Binding-site contacts:
Ligand atom C5 contacts residue ASN232 of chain 1.G at 3.8 Å.
Ligand atom O6 contacts residue VAL414 of chain 1.G at 3.8 Å.
Ligand atom O7 contacts residue VAL414 of chain 1.G at 4.4 Å.
Ligand atom C4 contacts residue ASN232 of chain 1.G at 4.1 Å.
Ligand atom C8 contacts residue ASN232 of chain 1.G at 4.4 Å.
Ligand atom C7 contacts residue ASN232 of chain 1.G at 3.4 Å.
Ligand atom O5 contacts residue ASN232 of chain 1.G at 2.5 Å (h-bond).
Ligand atom C1 contacts residue VAL414 of chain 1.G at 3.9 Å (hydrophobic).
Ligand atom C3 contacts residue ASN232 of chain 1.G at 3.6 Å.
Ligand atom C2 contacts residue ASN232 of chain 1.G at 2.2 Å.
Ligand atom O7 contacts residue ASN232 of chain 1.G at 3.8 Å.
Ligand atom C1 contacts residue SER415 of chain 1.G at 4.1 Å.
Ligand atom C6 contacts residue VAL414 of chain 1.G at 4.2 Å (hydrophobic).
Ligand atom O7 contacts residue CYS347 of chain 1.G at 4.2 Å.
Ligand atom C8 contacts residue CYS347 of chain 1.G at 4.0 Å (hydrophobic).
Ligand atom O7 contacts residue ARG412 of chain 1.G at 4.5 Å.
Ligand atom C8 contacts residue GLY348 of chain 1.G at 3.5 Å.
Ligand atom O7 contacts residue SER415 of chain 1.G at 4.3 Å.
Ligand atom C1 contacts residue ASN232 of chain 1.G at 1.5 Å.
Ligand atom O3 contacts residue GLU181 of chain 1.G at 3.7 Å.
Ligand atom N2 contacts residue ASN232 of chain 1.G at 2.6 Å (h-bond).
Ligand atom C8 contacts residue PRO182 of chain 1.G at 4.3 Å (hydrophobic).
Ligand atom O7 contacts residue CYS413 of chain 1.G at 4.5 Å.
Ligand atom O5 contacts residue VAL414 of chain 1.G at 4.0 Å.
Ligand atom C5 contacts residue VAL414 of chain 1.G at 4.2 Å (hydrophobic).
Ligand atom C8 contacts residue VAL224 of chain 1.G at 3.9 Å (hydrophobic).

Sequence of chain 1.G:
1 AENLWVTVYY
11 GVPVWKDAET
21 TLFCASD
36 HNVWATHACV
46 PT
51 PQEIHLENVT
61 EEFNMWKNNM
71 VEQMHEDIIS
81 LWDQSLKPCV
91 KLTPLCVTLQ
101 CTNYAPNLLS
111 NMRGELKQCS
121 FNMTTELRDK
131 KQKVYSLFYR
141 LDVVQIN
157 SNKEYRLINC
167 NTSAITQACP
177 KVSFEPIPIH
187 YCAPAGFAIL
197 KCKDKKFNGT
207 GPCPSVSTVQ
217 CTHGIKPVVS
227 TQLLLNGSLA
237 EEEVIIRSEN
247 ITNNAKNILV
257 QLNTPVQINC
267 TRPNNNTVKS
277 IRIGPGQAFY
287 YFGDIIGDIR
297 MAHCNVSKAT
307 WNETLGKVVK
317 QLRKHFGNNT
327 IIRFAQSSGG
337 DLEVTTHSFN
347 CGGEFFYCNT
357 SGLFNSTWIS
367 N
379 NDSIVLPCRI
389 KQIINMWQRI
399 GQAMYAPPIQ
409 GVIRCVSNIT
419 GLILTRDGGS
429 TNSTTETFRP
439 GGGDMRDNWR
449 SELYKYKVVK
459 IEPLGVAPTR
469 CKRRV

A small-molecule ligand and the protein it binds are described below.
Small molecule (SMILES): CC(=O)N[C@H]1[C@H](O[C@H]2[C@H](O)[C@@H](NC(C)=O)CO[C@@H]2CO)O[C@H](CO)[C@@H](O[C@@H]2O[C@H](CO)[C@@H](O)[C@H](O[C@H]3O[C@H](CO)[C@@H](O)[C@H](O)[C@@H]3O)[C@@H]2O)[C@@H]1O